Sequence of chain 1.A:
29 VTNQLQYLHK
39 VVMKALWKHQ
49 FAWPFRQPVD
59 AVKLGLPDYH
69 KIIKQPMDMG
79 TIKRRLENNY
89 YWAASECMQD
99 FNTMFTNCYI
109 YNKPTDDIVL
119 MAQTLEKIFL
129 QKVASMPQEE

This protein binds this small molecule.
Small molecule (SMILES): C/C(O)=C1\C=C(c2ccccn2)c2cccc[n+]21

Binding-site contacts:
Ligand atom N1 contacts residue PRO52 of chain 1.A at 3.8 Å.
Ligand atom C4 contacts residue LEU62 of chain 1.A at 4.1 Å (hydrophobic).
Ligand atom C10 contacts residue TRP51 of chain 1.A at 3.9 Å (hydrophobic).
Ligand atom C6 contacts residue LEU62 of chain 1.A at 3.5 Å (hydrophobic).
Ligand atom C6 contacts residue PRO52 of chain 1.A at 4.1 Å (hydrophobic).
Ligand atom O contacts residue VAL57 of chain 1.A at 4.4 Å.
Ligand atom C2 contacts residue ASN110 of chain 1.A at 4.3 Å.
Ligand atom C4 contacts residue PRO52 of chain 1.A at 3.7 Å (hydrophobic).
Ligand atom C1 contacts residue ILE116 of chain 1.A at 4.1 Å (hydrophobic).
Ligand atom C3 contacts residue VAL57 of chain 1.A at 4.2 Å (hydrophobic).
Ligand atom N2 contacts residue ILE116 of chain 1.A at 4.0 Å.
Ligand atom C4 contacts residue ILE116 of chain 1.A at 3.7 Å (hydrophobic).
Ligand atom C13 contacts residue LEU64 of chain 1.A at 4.2 Å (hydrophobic).
Ligand atom C8 contacts residue TRP51 of chain 1.A at 3.5 Å (hydrophobic).
Ligand atom C8 contacts residue LEU62 of chain 1.A at 3.5 Å (hydrophobic).
Ligand atom C15 contacts residue LEU64 of chain 1.A at 4.0 Å (hydrophobic).
Ligand atom N1 contacts residue LEU62 of chain 1.A at 3.7 Å.
Ligand atom C12 contacts residue LEU62 of chain 1.A at 3.9 Å (hydrophobic).
Ligand atom C7 contacts residue TRP51 of chain 1.A at 4.2 Å (hydrophobic).
Ligand atom C14 contacts residue ASN110 of chain 1.A at 3.4 Å.
Ligand atom C1 contacts residue PHE53 of chain 1.A at 4.0 Å (hydrophobic).
Ligand atom C2 contacts residue ILE116 of chain 1.A at 3.9 Å (hydrophobic).
Ligand atom C1 contacts residue VAL57 of chain 1.A at 3.7 Å (hydrophobic).
Ligand atom C9 contacts residue TRP51 of chain 1.A at 3.3 Å (hydrophobic).
Ligand atom C10 contacts residue GLN55 of chain 1.A at 4.1 Å.
Ligand atom C2 contacts residue VAL57 of chain 1.A at 3.9 Å (hydrophobic).
Ligand atom C10 contacts residue LEU62 of chain 1.A at 4.1 Å (hydrophobic).
Ligand atom C15 contacts residue ASN110 of chain 1.A at 3.2 Å.
Ligand atom C1 contacts residue PRO52 of chain 1.A at 4.2 Å (hydrophobic).
Ligand atom O contacts residue ASN110 of chain 1.A at 3.2 Å (h-bond).
Ligand atom C5 contacts residue LEU62 of chain 1.A at 3.6 Å (hydrophobic).
Ligand atom C9 contacts residue LEU62 of chain 1.A at 3.9 Å (hydrophobic).
Ligand atom C11 contacts residue LEU62 of chain 1.A at 3.8 Å (hydrophobic).
Ligand atom C5 contacts residue PRO52 of chain 1.A at 4.2 Å (hydrophobic).
Ligand atom C3 contacts residue ILE116 of chain 1.A at 3.6 Å (hydrophobic).
Ligand atom C7 contacts residue LEU62 of chain 1.A at 3.3 Å (hydrophobic).
Ligand atom C14 contacts residue LEU64 of chain 1.A at 3.9 Å (hydrophobic).
Ligand atom C5 contacts residue ILE116 of chain 1.A at 4.2 Å (hydrophobic).
Ligand atom C10 contacts residue PRO52 of chain 1.A at 4.1 Å (hydrophobic).
Ligand atom O contacts residue TYR67 of chain 1.A at 4.4 Å.